Binding-site contacts:
Ligand atom C23 contacts residue ASP517 of chain 1.F at 4.1 Å.
Ligand atom O3 contacts residue 1N71 of chain 1.M at 3.3 Å.
Ligand atom C22 contacts residue ASP516 of chain 1.F at 3.7 Å.
Ligand atom O2 contacts residue ASP256 of chain 1.D at 3.1 Å (salt-bridge).
Ligand atom C17 contacts residue 1N71 of chain 1.M at 3.5 Å.
Ligand atom C16 contacts residue 1N71 of chain 1.M at 3.9 Å.
Ligand atom C15 contacts residue LEU255 of chain 1.D at 3.6 Å (hydrophobic).
Ligand atom C11 contacts residue PHE525 of chain 1.F at 4.3 Å (hydrophobic).
Ligand atom C23 contacts residue ASP516 of chain 1.F at 2.9 Å.
Ligand atom C14 contacts residue LEU255 of chain 1.D at 4.1 Å (hydrophobic).
Ligand atom C10 contacts residue PHE525 of chain 1.F at 3.2 Å (hydrophobic).
Ligand atom C24 contacts residue ASP516 of chain 1.F at 1.4 Å.
Ligand atom C24 contacts residue ASP517 of chain 1.F at 4.2 Å.
Ligand atom C16 contacts residue LEU255 of chain 1.D at 3.7 Å (hydrophobic).
Ligand atom C13 contacts residue ASP256 of chain 1.D at 3.6 Å.
Ligand atom C7 contacts residue 1N71 of chain 1.M at 3.9 Å.

Sequence of chain 1.D:
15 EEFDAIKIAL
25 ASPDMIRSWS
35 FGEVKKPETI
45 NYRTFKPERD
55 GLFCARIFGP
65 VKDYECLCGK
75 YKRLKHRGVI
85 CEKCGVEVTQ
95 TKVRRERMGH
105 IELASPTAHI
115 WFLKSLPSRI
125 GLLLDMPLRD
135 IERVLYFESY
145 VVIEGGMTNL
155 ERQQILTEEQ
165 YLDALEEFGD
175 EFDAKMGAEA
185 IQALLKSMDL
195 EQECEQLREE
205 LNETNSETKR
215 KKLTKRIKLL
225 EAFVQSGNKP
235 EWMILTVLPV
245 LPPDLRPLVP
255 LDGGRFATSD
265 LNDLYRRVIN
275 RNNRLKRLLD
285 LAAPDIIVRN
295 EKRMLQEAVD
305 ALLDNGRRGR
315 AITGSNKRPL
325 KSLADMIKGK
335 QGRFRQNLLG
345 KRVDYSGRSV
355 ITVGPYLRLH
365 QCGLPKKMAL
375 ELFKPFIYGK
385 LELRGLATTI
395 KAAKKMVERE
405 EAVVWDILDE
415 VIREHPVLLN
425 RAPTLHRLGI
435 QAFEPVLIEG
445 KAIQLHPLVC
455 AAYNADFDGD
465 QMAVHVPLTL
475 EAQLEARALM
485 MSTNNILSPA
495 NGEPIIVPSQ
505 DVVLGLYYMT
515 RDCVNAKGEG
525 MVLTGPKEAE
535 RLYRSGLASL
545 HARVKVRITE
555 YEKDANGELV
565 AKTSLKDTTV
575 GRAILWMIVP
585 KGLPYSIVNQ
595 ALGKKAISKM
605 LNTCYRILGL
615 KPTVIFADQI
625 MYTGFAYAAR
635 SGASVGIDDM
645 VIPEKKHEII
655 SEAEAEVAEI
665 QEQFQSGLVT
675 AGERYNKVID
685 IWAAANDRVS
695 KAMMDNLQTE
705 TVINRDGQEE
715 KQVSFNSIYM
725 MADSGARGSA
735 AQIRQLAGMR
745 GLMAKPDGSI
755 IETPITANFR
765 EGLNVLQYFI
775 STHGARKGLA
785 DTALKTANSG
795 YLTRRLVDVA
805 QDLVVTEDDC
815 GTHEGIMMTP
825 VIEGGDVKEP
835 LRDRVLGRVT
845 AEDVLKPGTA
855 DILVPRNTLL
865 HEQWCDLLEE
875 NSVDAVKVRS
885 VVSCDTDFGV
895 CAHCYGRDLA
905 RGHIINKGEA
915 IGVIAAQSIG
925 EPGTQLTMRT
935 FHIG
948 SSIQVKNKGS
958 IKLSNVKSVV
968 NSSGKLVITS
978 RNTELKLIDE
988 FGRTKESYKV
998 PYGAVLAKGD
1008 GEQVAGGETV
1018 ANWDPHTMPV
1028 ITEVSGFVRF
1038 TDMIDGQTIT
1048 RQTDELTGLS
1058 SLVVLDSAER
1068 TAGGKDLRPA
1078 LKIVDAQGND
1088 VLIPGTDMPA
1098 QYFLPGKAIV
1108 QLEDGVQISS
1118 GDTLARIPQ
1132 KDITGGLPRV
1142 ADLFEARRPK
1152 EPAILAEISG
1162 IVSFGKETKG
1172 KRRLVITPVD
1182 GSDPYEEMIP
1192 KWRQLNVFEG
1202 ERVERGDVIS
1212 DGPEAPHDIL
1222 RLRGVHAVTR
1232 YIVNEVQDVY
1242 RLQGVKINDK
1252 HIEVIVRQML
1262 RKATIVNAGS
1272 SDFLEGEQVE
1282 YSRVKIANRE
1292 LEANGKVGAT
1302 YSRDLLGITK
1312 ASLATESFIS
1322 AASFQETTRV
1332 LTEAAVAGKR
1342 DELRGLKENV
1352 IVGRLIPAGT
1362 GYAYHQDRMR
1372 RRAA

The protein below binds the small molecule below.
Small molecule (SMILES): C[C@H](CCC(=O)NCCC[N+](C)(C)CC(O)CS(=O)(=O)O)[C@H]1CC[C@H]2[C@@H]3[C@H](O)C[C@@H]4C[C@H](O)CC[C@]4(C)[C@H]3C[C@H](O)[C@]12C

Sequence of chain 1.F:
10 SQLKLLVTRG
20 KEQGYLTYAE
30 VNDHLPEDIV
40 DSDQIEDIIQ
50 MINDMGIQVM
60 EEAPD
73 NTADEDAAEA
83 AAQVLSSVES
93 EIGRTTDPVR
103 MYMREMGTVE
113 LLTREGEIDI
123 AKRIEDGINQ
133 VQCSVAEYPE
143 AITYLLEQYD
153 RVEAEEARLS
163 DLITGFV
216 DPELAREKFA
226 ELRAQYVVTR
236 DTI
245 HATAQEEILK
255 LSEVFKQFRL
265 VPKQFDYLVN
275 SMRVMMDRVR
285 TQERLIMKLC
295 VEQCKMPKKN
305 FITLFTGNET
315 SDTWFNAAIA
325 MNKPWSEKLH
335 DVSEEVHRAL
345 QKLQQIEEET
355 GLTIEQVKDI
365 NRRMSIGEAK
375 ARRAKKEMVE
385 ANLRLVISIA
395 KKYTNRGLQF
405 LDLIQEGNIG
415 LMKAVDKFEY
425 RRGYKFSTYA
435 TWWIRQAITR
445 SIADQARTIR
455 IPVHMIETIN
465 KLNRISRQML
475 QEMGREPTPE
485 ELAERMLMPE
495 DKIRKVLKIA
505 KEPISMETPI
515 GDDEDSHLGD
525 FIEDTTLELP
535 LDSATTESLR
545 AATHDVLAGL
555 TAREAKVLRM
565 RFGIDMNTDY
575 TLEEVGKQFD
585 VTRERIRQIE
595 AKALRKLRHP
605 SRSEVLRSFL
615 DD